Sequence of chain 4.K:
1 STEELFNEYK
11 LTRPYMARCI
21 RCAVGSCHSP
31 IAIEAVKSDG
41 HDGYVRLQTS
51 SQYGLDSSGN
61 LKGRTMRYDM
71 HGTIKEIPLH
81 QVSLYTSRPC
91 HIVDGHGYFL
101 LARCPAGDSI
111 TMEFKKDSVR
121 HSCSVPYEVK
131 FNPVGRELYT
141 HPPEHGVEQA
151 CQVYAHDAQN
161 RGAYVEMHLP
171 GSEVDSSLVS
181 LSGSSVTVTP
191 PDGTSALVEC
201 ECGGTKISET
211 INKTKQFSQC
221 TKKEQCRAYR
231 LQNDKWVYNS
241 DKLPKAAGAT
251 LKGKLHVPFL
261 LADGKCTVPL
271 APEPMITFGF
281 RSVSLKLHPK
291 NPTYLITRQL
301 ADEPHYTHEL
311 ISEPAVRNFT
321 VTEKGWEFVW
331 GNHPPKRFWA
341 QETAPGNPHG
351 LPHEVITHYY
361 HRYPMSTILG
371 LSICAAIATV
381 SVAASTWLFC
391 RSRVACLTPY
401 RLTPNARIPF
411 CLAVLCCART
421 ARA

Binding-site contacts:
Ligand atom O6 contacts residue SER284 of chain 4.K at 2.9 Å (h-bond).
Ligand atom C6 contacts residue SER284 of chain 4.K at 3.4 Å.
Ligand atom O6 contacts residue ASN318 of chain 4.K at 3.0 Å (h-bond).
Ligand atom C6 contacts residue ASN318 of chain 4.K at 3.2 Å.
Ligand atom O4 contacts residue ASN318 of chain 4.K at 4.5 Å.

This small molecule binds to this protein.
Small molecule (SMILES): CC(=O)N[C@@H]1[C@@H](O)[C@H](O)[C@@H](CO)O[C@H]1O